Binding-site contacts:
Ligand atom N2 contacts residue ASN616 of chain 1.B at 2.9 Å (h-bond).
Ligand atom C2 contacts residue ASN616 of chain 1.B at 2.5 Å.
Ligand atom O7 contacts residue ASN616 of chain 1.B at 3.3 Å (h-bond).
Ligand atom C8 contacts residue GLN644 of chain 1.B at 3.7 Å.
Ligand atom C7 contacts residue ASN616 of chain 1.B at 3.2 Å.
Ligand atom C3 contacts residue ASN616 of chain 1.B at 3.8 Å.
Ligand atom C8 contacts residue ASN616 of chain 1.B at 4.3 Å.
Ligand atom C4 contacts residue ASN616 of chain 1.B at 4.2 Å.
Ligand atom O5 contacts residue ASN616 of chain 1.B at 2.4 Å (h-bond).
Ligand atom C1 contacts residue ASN616 of chain 1.B at 1.4 Å.
Ligand atom C5 contacts residue ASN616 of chain 1.B at 3.7 Å.

This small molecule binds to this protein.
Small molecule (SMILES): CC(=O)N[C@@H]1[C@@H](O)[C@H](O)[C@@H](CO)O[C@H]1O

Sequence of chain 1.B:
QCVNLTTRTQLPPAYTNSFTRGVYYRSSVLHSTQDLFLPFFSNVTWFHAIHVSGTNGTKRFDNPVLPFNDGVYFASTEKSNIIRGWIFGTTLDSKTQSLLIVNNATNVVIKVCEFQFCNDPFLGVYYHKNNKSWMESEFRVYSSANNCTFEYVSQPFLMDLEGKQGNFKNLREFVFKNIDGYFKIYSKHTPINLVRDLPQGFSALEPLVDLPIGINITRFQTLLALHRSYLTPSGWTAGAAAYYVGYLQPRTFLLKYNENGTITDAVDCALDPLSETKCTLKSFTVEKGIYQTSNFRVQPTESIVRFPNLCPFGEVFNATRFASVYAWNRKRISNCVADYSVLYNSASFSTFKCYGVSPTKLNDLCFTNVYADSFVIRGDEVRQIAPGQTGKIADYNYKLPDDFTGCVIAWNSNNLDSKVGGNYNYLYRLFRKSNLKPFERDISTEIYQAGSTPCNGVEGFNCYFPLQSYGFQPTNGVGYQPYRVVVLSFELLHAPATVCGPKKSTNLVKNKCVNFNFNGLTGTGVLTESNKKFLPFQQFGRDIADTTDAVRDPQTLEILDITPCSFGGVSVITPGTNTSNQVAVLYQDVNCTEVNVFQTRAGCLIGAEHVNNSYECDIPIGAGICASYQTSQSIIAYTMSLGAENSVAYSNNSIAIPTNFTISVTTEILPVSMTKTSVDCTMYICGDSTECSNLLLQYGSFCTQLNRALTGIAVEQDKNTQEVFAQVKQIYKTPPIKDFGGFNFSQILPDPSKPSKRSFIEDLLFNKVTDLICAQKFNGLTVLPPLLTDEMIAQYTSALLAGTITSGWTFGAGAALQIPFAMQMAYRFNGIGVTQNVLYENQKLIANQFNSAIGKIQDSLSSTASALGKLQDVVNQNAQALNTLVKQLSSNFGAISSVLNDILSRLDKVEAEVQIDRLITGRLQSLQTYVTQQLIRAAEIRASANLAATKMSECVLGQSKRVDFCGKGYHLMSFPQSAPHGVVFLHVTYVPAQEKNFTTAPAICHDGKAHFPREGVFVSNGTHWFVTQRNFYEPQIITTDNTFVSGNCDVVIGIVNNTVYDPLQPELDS